Sequence of chain 1.B:
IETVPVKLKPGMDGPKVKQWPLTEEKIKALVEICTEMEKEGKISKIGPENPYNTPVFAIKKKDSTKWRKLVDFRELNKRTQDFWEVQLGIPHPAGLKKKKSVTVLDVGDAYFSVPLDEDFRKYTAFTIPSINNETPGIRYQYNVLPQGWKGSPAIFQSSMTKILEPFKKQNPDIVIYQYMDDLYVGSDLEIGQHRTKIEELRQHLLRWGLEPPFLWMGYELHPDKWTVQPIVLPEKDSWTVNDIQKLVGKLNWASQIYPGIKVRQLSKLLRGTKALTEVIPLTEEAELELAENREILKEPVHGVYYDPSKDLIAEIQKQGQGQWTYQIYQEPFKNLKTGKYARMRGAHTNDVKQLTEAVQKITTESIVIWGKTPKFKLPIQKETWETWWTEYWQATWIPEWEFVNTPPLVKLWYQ

Binding-site contacts:
Ligand atom C9 contacts residue THR139 of chain 1.B at 4.4 Å.
Ligand atom C7 contacts residue LEU170 of chain 1.A at 4.1 Å (hydrophobic).
Ligand atom C8 contacts residue ILE182 of chain 1.A at 4.1 Å (hydrophobic).
Ligand atom C5 contacts residue PRO140 of chain 1.B at 4.3 Å (hydrophobic).
Ligand atom F14 contacts residue THR167 of chain 1.A at 3.0 Å.
Ligand atom C10 contacts residue VAL181 of chain 1.A at 4.4 Å (hydrophobic).
Ligand atom C5 contacts residue LEU170 of chain 1.A at 4.5 Å (hydrophobic).
Ligand atom C2 contacts residue ALA174 of chain 1.A at 3.8 Å (hydrophobic).
Ligand atom C8 contacts residue PRO140 of chain 1.B at 4.5 Å (hydrophobic).
Ligand atom O12 contacts residue THR139 of chain 1.B at 4.2 Å.
Ligand atom C3 contacts residue THR139 of chain 1.B at 3.8 Å.
Ligand atom C8 contacts residue ALA174 of chain 1.A at 4.0 Å (hydrophobic).
Ligand atom C4 contacts residue PRO140 of chain 1.B at 4.5 Å (hydrophobic).
Ligand atom C7 contacts residue ILE182 of chain 1.A at 4.3 Å (hydrophobic).
Ligand atom O12 contacts residue ILE182 of chain 1.A at 2.9 Å (h-bond).
Ligand atom O11 contacts residue THR139 of chain 1.B at 3.9 Å.
Ligand atom C7 contacts residue PRO140 of chain 1.B at 4.3 Å (hydrophobic).
Ligand atom C4 contacts residue GLU171 of chain 1.A at 3.9 Å.
Ligand atom C6 contacts residue LEU170 of chain 1.A at 3.8 Å (hydrophobic).
Ligand atom C5 contacts residue THR167 of chain 1.A at 3.9 Å.
Ligand atom C10 contacts residue ILE182 of chain 1.A at 4.0 Å (hydrophobic).
Ligand atom F14 contacts residue GLU171 of chain 1.A at 2.5 Å.
Ligand atom C4 contacts residue ALA174 of chain 1.A at 4.3 Å (hydrophobic).
Ligand atom C5 contacts residue GLU171 of chain 1.A at 3.6 Å.
Ligand atom O12 contacts residue VAL181 of chain 1.A at 3.3 Å.
Ligand atom C2 contacts residue THR139 of chain 1.B at 3.6 Å.
Ligand atom C9 contacts residue ALA174 of chain 1.A at 3.8 Å (hydrophobic).
Ligand atom C10 contacts residue ALA174 of chain 1.A at 4.4 Å (hydrophobic).
Ligand atom F14 contacts residue LEU170 of chain 1.A at 4.5 Å.
Ligand atom N1 contacts residue THR139 of chain 1.B at 4.1 Å.
Ligand atom N1 contacts residue ALA174 of chain 1.A at 4.0 Å.
Ligand atom C6 contacts residue THR167 of chain 1.A at 3.9 Å.
Ligand atom O12 contacts residue ILE180 of chain 1.A at 4.1 Å.
Ligand atom C6 contacts residue GLU171 of chain 1.A at 4.3 Å.
Ligand atom C2 contacts residue ILE182 of chain 1.A at 4.2 Å (hydrophobic).
Ligand atom C10 contacts residue THR139 of chain 1.B at 3.7 Å.
Ligand atom C3 contacts residue ALA174 of chain 1.A at 3.6 Å (hydrophobic).
Ligand atom N1 contacts residue ILE182 of chain 1.A at 3.2 Å (h-bond).
Ligand atom C6 contacts residue PRO140 of chain 1.B at 4.2 Å (hydrophobic).

Sequence of chain 1.A:
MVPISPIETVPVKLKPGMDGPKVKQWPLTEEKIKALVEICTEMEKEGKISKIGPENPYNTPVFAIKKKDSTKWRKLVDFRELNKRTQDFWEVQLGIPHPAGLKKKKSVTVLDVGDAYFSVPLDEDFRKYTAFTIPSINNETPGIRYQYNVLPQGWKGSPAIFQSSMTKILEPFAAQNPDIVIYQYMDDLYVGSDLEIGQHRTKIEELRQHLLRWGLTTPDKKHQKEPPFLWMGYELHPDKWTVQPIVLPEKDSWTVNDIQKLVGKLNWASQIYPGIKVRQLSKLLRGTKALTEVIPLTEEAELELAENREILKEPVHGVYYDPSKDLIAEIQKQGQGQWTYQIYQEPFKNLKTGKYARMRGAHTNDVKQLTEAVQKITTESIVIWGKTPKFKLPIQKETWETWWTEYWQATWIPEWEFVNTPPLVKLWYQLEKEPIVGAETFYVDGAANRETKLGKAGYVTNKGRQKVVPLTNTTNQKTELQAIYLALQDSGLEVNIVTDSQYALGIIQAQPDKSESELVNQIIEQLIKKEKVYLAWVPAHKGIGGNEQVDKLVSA

A small-molecule ligand and the protein it binds are described below.
Small molecule (SMILES): O=C(O)c1cc2cc(F)ccc2[nH]1